Sequence of chain 1.B:
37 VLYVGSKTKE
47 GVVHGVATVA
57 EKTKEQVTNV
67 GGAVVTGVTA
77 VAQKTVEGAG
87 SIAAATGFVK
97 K

Binding-site contacts:
Ligand atom C11 contacts residue VAL82 of chain 1.B at 2.8 Å (hydrophobic).
Ligand atom C09 contacts residue VAL82 of chain 1.B at 4.3 Å (hydrophobic).
Ligand atom N12 contacts residue GLU83 of chain 1.B at 4.3 Å.
Ligand atom C13 contacts residue GLU83 of chain 1.B at 4.2 Å.
Ligand atom C03 contacts residue TYR39 of chain 1.F at 4.2 Å (hydrophobic).
Ligand atom C14 contacts residue VAL82 of chain 1.B at 2.9 Å (hydrophobic).
Ligand atom C08 contacts residue VAL82 of chain 1.B at 4.4 Å (hydrophobic).
Ligand atom C10 contacts residue VAL82 of chain 1.B at 3.6 Å (hydrophobic).
Ligand atom C15 contacts residue VAL82 of chain 1.B at 3.8 Å (hydrophobic).
Ligand atom C13 contacts residue VAL82 of chain 1.B at 3.7 Å (hydrophobic).
Ligand atom N12 contacts residue VAL82 of chain 1.B at 2.8 Å.

Sequence of chain 1.F:
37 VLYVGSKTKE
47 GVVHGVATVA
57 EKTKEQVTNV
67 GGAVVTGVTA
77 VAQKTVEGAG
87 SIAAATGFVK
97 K

A protein and the small-molecule ligand that binds it are described below.
Small molecule (SMILES): CNc1ccc(-c2nc3ccc(O)cc3s2)cc1